This protein binds this small molecule.
Small molecule (SMILES): CC(=O)N[C@H]1[C@H](O[C@H]2[C@H](O)[C@@H](NC(C)=O)CO[C@@H]2CO)O[C@H](CO)[C@@H](O)[C@@H]1O

Binding-site contacts:
Ligand atom N2 contacts residue THR74 of chain 1.A at 2.9 Å (h-bond).
Ligand atom C1 contacts residue HIS75 of chain 1.A at 4.0 Å.
Ligand atom N2 contacts residue ASN72 of chain 1.A at 2.8 Å (h-bond).
Ligand atom C2 contacts residue ASN72 of chain 1.A at 2.5 Å.
Ligand atom C7 contacts residue ASN72 of chain 1.A at 3.3 Å.
Ligand atom C3 contacts residue ASN72 of chain 1.A at 3.8 Å.
Ligand atom C1 contacts residue ASN72 of chain 1.A at 1.4 Å.
Ligand atom O3 contacts residue THR74 of chain 1.A at 4.2 Å.
Ligand atom C1 contacts residue SER146 of chain 1.A at 3.6 Å.
Ligand atom O7 contacts residue THR86 of chain 1.A at 4.0 Å.
Ligand atom C7 contacts residue THR74 of chain 1.A at 3.7 Å.
Ligand atom C6 contacts residue HIS75 of chain 1.A at 4.0 Å.
Ligand atom O7 contacts residue SER146 of chain 1.A at 3.4 Å (h-bond).
Ligand atom C8 contacts residue ASN72 of chain 1.A at 4.4 Å.
Ligand atom C5 contacts residue HIS75 of chain 1.A at 3.6 Å.
Ligand atom O6 contacts residue VAL115 of chain 1.A at 3.8 Å.
Ligand atom C8 contacts residue THR74 of chain 1.A at 3.5 Å.
Ligand atom O7 contacts residue ASN72 of chain 1.A at 3.4 Å (h-bond).
Ligand atom O5 contacts residue TYR113 of chain 1.A at 3.5 Å.
Ligand atom O6 contacts residue HIS75 of chain 1.A at 3.2 Å.
Ligand atom C3 contacts residue THR74 of chain 1.A at 3.9 Å.
Ligand atom C2 contacts residue THR74 of chain 1.A at 3.9 Å.
Ligand atom C8 contacts residue GLU73 of chain 1.A at 4.3 Å.
Ligand atom C1 contacts residue TYR113 of chain 1.A at 3.9 Å (hydrophobic).
Ligand atom O6 contacts residue TYR113 of chain 1.A at 3.8 Å.
Ligand atom C5 contacts residue ASN72 of chain 1.A at 3.7 Å.
Ligand atom C7 contacts residue SER146 of chain 1.A at 4.2 Å.
Ligand atom C1 contacts residue THR74 of chain 1.A at 4.4 Å.
Ligand atom O5 contacts residue HIS75 of chain 1.A at 3.6 Å.
Ligand atom O5 contacts residue SER146 of chain 1.A at 3.6 Å.
Ligand atom N2 contacts residue SER146 of chain 1.A at 4.5 Å.
Ligand atom O5 contacts residue ASN72 of chain 1.A at 2.4 Å (h-bond).
Ligand atom C4 contacts residue ASN72 of chain 1.A at 4.3 Å.
Ligand atom C2 contacts residue SER146 of chain 1.A at 3.9 Å.

Sequence of chain 1.A:
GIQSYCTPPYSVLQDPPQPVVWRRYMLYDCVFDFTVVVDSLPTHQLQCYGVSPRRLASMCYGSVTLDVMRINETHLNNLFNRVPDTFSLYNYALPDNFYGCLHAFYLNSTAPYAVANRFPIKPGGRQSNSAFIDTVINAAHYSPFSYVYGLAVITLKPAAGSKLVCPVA